Sequence of chain 1.A:
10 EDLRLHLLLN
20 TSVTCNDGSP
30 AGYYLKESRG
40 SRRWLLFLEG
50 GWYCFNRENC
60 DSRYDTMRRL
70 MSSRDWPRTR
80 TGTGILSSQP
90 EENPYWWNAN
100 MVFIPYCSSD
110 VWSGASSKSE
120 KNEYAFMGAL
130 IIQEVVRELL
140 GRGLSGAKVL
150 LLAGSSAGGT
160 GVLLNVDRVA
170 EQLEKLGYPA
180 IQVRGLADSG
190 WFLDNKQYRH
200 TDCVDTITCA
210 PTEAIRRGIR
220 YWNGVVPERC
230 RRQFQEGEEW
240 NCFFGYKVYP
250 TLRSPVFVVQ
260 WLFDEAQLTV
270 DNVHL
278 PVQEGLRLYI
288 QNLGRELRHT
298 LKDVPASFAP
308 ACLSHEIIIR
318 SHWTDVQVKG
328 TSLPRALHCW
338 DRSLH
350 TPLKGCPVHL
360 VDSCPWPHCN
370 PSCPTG

Binding-site contacts:
Ligand atom C09 contacts residue PHE191 of chain 1.A at 3.6 Å (hydrophobic).
Ligand atom N05 contacts residue TYR52 of chain 1.A at 3.8 Å.
Ligand atom C11 contacts residue PHE242 of chain 1.A at 4.3 Å (hydrophobic).
Ligand atom C01 contacts residue TRP51 of chain 1.A at 3.6 Å (hydrophobic).
Ligand atom O04 contacts residue ALA156 of chain 1.A at 3.6 Å (h-bond).
Ligand atom C13 contacts residue PHE191 of chain 1.A at 3.3 Å (hydrophobic).
Ligand atom C13 contacts residue TYR52 of chain 1.A at 3.9 Å (hydrophobic).
Ligand atom C09 contacts residue ILE214 of chain 1.A at 3.6 Å (hydrophobic).
Ligand atom C12 contacts residue PHE191 of chain 1.A at 3.4 Å (hydrophobic).
Ligand atom C07 contacts residue VAL269 of chain 1.A at 4.0 Å (hydrophobic).
Ligand atom O04 contacts residue SER155 of chain 1.A at 3.8 Å.
Ligand atom C10 contacts residue PHE191 of chain 1.A at 3.8 Å (hydrophobic).
Ligand atom C06 contacts residue PHE191 of chain 1.A at 4.1 Å (hydrophobic).
Ligand atom C07 contacts residue PRO210 of chain 1.A at 4.0 Å (hydrophobic).
Ligand atom C06 contacts residue TRP51 of chain 1.A at 3.9 Å (hydrophobic).
Ligand atom C01 contacts residue ALA265 of chain 1.A at 3.1 Å (hydrophobic).
Ligand atom C11 contacts residue VAL110 of chain 1.A at 4.0 Å (hydrophobic).
Ligand atom C02 contacts residue ALA265 of chain 1.A at 4.0 Å (hydrophobic).
Ligand atom C01 contacts residue HIS312 of chain 1.A at 3.9 Å.
Ligand atom C03 contacts residue PHE191 of chain 1.A at 3.8 Å (hydrophobic).
Ligand atom C07 contacts residue TYR52 of chain 1.A at 4.1 Å (hydrophobic).
Ligand atom C07 contacts residue PHE191 of chain 1.A at 4.0 Å (hydrophobic).
Ligand atom C11 contacts residue PHE191 of chain 1.A at 3.8 Å (hydrophobic).
Ligand atom C03 contacts residue TYR52 of chain 1.A at 4.1 Å (hydrophobic).
Ligand atom N05 contacts residue PHE191 of chain 1.A at 3.6 Å.
Ligand atom C06 contacts residue TYR52 of chain 1.A at 4.0 Å (hydrophobic).
Ligand atom C10 contacts residue ILE214 of chain 1.A at 3.5 Å (hydrophobic).
Ligand atom C03 contacts residue TRP51 of chain 1.A at 4.2 Å (hydrophobic).
Ligand atom C01 contacts residue SER155 of chain 1.A at 3.2 Å.
Ligand atom C11 contacts residue THR159 of chain 1.A at 3.5 Å.
Ligand atom C02 contacts residue TRP51 of chain 1.A at 3.3 Å (hydrophobic).
Ligand atom C12 contacts residue TYR52 of chain 1.A at 4.2 Å (hydrophobic).
Ligand atom C10 contacts residue PHE242 of chain 1.A at 3.7 Å (hydrophobic).
Ligand atom C03 contacts residue SER155 of chain 1.A at 4.3 Å.
Ligand atom C06 contacts residue VAL269 of chain 1.A at 3.8 Å (hydrophobic).
Ligand atom C12 contacts residue THR159 of chain 1.A at 3.8 Å.
Ligand atom C02 contacts residue SER155 of chain 1.A at 4.1 Å.
Ligand atom C01 contacts residue PHE191 of chain 1.A at 4.2 Å (hydrophobic).
Ligand atom C08 contacts residue PHE191 of chain 1.A at 3.4 Å (hydrophobic).
Ligand atom O04 contacts residue PHE191 of chain 1.A at 4.0 Å.

A protein and the small-molecule ligand that binds it are described below.
Small molecule (SMILES): C=CC(=O)N1CCc2ccccc21